Binding-site contacts:
Ligand atom C20 contacts residue LYS49 of chain 1.A at 3.5 Å.
Ligand atom O29 contacts residue ASP159 of chain 1.A at 3.0 Å (salt-bridge).
Ligand atom C25 contacts residue ASP159 of chain 1.A at 3.6 Å.
Ligand atom C2 contacts residue PHE95 of chain 1.A at 3.5 Å (hydrophobic).
Ligand atom C12 contacts residue PHE160 of chain 1.A at 3.7 Å (hydrophobic).
Ligand atom N13 contacts residue THR93 of chain 1.A at 3.0 Å (h-bond).
Ligand atom C20 contacts residue ILE91 of chain 1.A at 3.7 Å (hydrophobic).
Ligand atom C19 contacts residue THR93 of chain 1.A at 3.6 Å.
Ligand atom C29 contacts residue GLU64 of chain 1.A at 3.5 Å.
Ligand atom C18 contacts residue LYS49 of chain 1.A at 3.5 Å.
Ligand atom N3 contacts residue MET96 of chain 1.A at 2.9 Å (h-bond).
Ligand atom C18 contacts residue ILE91 of chain 1.A at 3.6 Å (hydrophobic).
Ligand atom C11 contacts residue VAL34 of chain 1.A at 3.6 Å (hydrophobic).
Ligand atom C46 contacts residue ILE71 of chain 1.A at 3.5 Å (hydrophobic).
Ligand atom C49 contacts residue ILE138 of chain 1.A at 3.4 Å (hydrophobic).
Ligand atom N21 contacts residue GLU64 of chain 1.A at 2.8 Å (salt-bridge).
Ligand atom N51 contacts residue HIS139 of chain 1.A at 3.3 Å (h-bond).
Ligand atom C2 contacts residue MET96 of chain 1.A at 3.0 Å (hydrophobic).
Ligand atom C50 contacts residue ILE138 of chain 1.A at 3.1 Å (hydrophobic).
Ligand atom C11 contacts residue PHE160 of chain 1.A at 3.4 Å (hydrophobic).
Ligand atom C22 contacts residue ASP159 of chain 1.A at 3.5 Å.
Ligand atom O29 contacts residue VAL77 of chain 1.A at 3.1 Å.
Ligand atom N10 contacts residue PHE160 of chain 1.A at 3.4 Å.
Ligand atom C17 contacts residue GLU64 of chain 1.A at 3.1 Å.
Ligand atom N21 contacts residue MET68 of chain 1.A at 3.3 Å (h-bond).
Ligand atom C16 contacts residue GLU64 of chain 1.A at 3.2 Å.
Ligand atom N8 contacts residue ALA47 of chain 1.A at 3.5 Å.
Ligand atom C54 contacts residue HIS139 of chain 1.A at 3.6 Å.
Ligand atom C9 contacts residue PHE160 of chain 1.A at 3.7 Å (hydrophobic).
Ligand atom N3 contacts residue PHE95 of chain 1.A at 3.6 Å.
Ligand atom C54 contacts residue ILE138 of chain 1.A at 3.4 Å (hydrophobic).
Ligand atom C20 contacts residue ALA47 of chain 1.A at 3.4 Å (hydrophobic).
Ligand atom C14 contacts residue THR93 of chain 1.A at 3.5 Å.
Ligand atom C52 contacts residue HIS139 of chain 1.A at 3.3 Å.
Ligand atom N51 contacts residue ILE138 of chain 1.A at 2.8 Å (h-bond).
Ligand atom C53 contacts residue ASP159 of chain 1.A at 3.3 Å.
Ligand atom O29 contacts residue ALA158 of chain 1.A at 3.4 Å.
Ligand atom C6 contacts residue LEU148 of chain 1.A at 3.7 Å (hydrophobic).
Ligand atom C52 contacts residue ASP159 of chain 1.A at 3.2 Å.
Ligand atom C17 contacts residue MET68 of chain 1.A at 3.6 Å (hydrophobic).

This protein binds this small molecule.
Small molecule (SMILES): Cc1ccc(NC(=O)c2ccc(CN3CCN(C)CC3)cc2)cc1Nc1nccc(-c2cccnc2)n1

Sequence of chain 1.A:
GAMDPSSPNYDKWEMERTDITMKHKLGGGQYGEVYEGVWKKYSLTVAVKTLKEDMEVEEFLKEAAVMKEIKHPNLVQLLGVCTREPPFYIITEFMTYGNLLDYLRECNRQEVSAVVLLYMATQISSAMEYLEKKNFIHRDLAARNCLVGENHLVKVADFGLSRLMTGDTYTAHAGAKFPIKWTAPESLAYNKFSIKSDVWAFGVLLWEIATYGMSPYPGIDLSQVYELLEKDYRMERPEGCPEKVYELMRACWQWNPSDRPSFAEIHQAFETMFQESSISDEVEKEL